Binding-site contacts:
Ligand atom C05 contacts residue TYR285 of chain 1.A at 4.4 Å (hydrophobic).
Ligand atom O08 contacts residue ASP284 of chain 1.A at 3.5 Å.
Ligand atom O08 contacts residue TYR285 of chain 1.A at 3.5 Å.
Ligand atom C04 contacts residue ARG266 of chain 1.A at 4.5 Å.
Ligand atom O07 contacts residue TYR285 of chain 1.A at 4.1 Å.
Ligand atom C02 contacts residue ASP284 of chain 1.A at 4.3 Å.
Ligand atom O07 contacts residue ASN55 of chain 1.A at 3.2 Å (h-bond).
Ligand atom C01 contacts residue GLU53 of chain 1.A at 4.0 Å.
Ligand atom C03 contacts residue TYR285 of chain 1.A at 4.3 Å (hydrophobic).
Ligand atom C05 contacts residue ARG266 of chain 1.A at 4.0 Å.
Ligand atom C02 contacts residue TYR285 of chain 1.A at 4.5 Å (hydrophobic).
Ligand atom C04 contacts residue ASP284 of chain 1.A at 4.2 Å.
Ligand atom C04 contacts residue TYR285 of chain 1.A at 3.6 Å (hydrophobic).
Ligand atom O07 contacts residue ARG266 of chain 1.A at 3.3 Å (salt-bridge).
Ligand atom C06 contacts residue ARG266 of chain 1.A at 3.3 Å.

This protein binds this small molecule.
Small molecule (SMILES): C[C@H](O)CC[C@H](C)O

Sequence of chain 1.A:
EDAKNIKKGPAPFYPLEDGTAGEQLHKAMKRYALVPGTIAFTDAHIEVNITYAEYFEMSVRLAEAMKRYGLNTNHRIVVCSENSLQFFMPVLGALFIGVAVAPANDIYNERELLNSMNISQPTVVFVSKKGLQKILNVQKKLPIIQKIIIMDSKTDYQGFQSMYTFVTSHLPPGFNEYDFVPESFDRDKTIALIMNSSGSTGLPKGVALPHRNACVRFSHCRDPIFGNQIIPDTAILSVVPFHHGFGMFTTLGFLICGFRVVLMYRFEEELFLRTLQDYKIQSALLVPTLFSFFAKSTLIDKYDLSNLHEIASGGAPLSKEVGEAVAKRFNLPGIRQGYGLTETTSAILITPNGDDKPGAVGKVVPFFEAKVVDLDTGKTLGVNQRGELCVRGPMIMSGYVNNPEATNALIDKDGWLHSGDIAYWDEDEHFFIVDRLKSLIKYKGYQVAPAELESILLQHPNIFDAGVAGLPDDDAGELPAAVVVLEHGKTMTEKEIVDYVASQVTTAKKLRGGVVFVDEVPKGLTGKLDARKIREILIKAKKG